This protein binds this small molecule.
Small molecule (SMILES): Nc1ccn([C@@H]2O[C@H](CO[P](=O)(O)O[C@H]3[C@@H](O)[C@H](n4ccc(=O)[nH]c4=O)O[C@@H]3COP(=O)=O)[C@@H](O[P](=O)(O)OC[C@H]3O[C@@H](n4cnc5c(=O)nc(N)[nH]c54)[C@H](O)[C@@H]3O[P](=O)(O)OC[C@H]3O[C@@H](n4cnc5c(N)ncnc54)[C@H](O)[C@@H]3O[P](=O)(O)OC[C@H]3O[C@@H](n4cnc5c(=O)nc(N)[nH]c54)[C@H](O)[C@@H]3O[P](=O)(O)OC[C@H]3O[C@@H](n4cnc5c(N)ncnc54)[C@H](O)[C@@H]3O[P](=O)(O)OC[C@H]3O[C@@H](n4cnc5c(=O)nc(N)[nH]c54)[C@H](O)[C@@H]3O[P](=O)(O)OC[C@H]3O[C@@H](n4cnc5c(=O)nc(N)[nH]c54)[C@H](O)[C@@H]3O[P](=O)(O)OC[C@H]3O[C@@H](n4cnc5c(N)ncnc54)[C@H](O)[C@@H]3O)[C@H]2O)c(=O)n1

Binding-site contacts:
Ligand atom C5' contacts residue ASP483 of chain 1.D at 3.9 Å.
Ligand atom O2' contacts residue GLN776 of chain 1.E at 3.0 Å (h-bond).
Ligand atom O3' contacts residue ASP483 of chain 1.D at 3.2 Å (salt-bridge).
Ligand atom OP1 contacts residue ALA477 of chain 1.E at 3.8 Å.
Ligand atom O3' contacts residue MG1 of chain 1.P at 1.9 Å.
Ligand atom C4' contacts residue ASP483 of chain 1.D at 3.6 Å.
Ligand atom O2' contacts residue ARG446 of chain 1.D at 3.7 Å.
Ligand atom C4' contacts residue MG1 of chain 1.P at 2.7 Å.
Ligand atom C3' contacts residue ASP485 of chain 1.D at 3.9 Å.
Ligand atom O2' contacts residue GLN481 of chain 1.E at 3.7 Å.
Ligand atom C5' contacts residue GLN776 of chain 1.E at 3.2 Å.
Ligand atom O4' contacts residue ASP485 of chain 1.D at 3.5 Å (salt-bridge).
Ligand atom O3' contacts residue LYS979 of chain 1.E at 2.6 Å (salt-bridge).
Ligand atom P contacts residue ARG1124 of chain 1.E at 3.9 Å.
Ligand atom C2' contacts residue MG1 of chain 1.P at 2.9 Å.
Ligand atom C5' contacts residue HIS1097 of chain 1.E at 3.6 Å.
Ligand atom OP1 contacts residue ARG1124 of chain 1.E at 2.6 Å (salt-bridge).
Ligand atom C3' contacts residue LYS979 of chain 1.E at 3.9 Å.
Ligand atom O2' contacts residue ASP485 of chain 1.D at 2.6 Å (salt-bridge).
Ligand atom O2' contacts residue MG1 of chain 1.P at 2.3 Å.
Ligand atom N3 contacts residue ARG446 of chain 1.D at 3.9 Å.
Ligand atom C1' contacts residue ASP485 of chain 1.D at 3.7 Å.
Ligand atom O2' contacts residue THR463 of chain 1.E at 3.9 Å.
Ligand atom C3' contacts residue MG1 of chain 1.P at 2.5 Å.
Ligand atom C4' contacts residue LYS323 of chain 1.D at 3.5 Å.
Ligand atom O3' contacts residue GLN776 of chain 1.E at 3.4 Å (h-bond).
Ligand atom C4' contacts residue HIS1097 of chain 1.E at 3.3 Å.
Ligand atom C2' contacts residue ASP485 of chain 1.D at 3.6 Å.
Ligand atom OP1 contacts residue LYS979 of chain 1.E at 2.4 Å (salt-bridge).
Ligand atom C5' contacts residue LYS323 of chain 1.D at 3.5 Å.
Ligand atom OP1 contacts residue GLN776 of chain 1.E at 3.7 Å.
Ligand atom C5' contacts residue MG1 of chain 1.P at 3.7 Å.
Ligand atom OP1 contacts residue ALA772 of chain 1.E at 3.5 Å (h-bond).
Ligand atom C4' contacts residue ASP485 of chain 1.D at 3.2 Å.
Ligand atom O4' contacts residue HIS1097 of chain 1.E at 3.4 Å.
Ligand atom P contacts residue LYS979 of chain 1.E at 3.1 Å.
Ligand atom O4' contacts residue MG1 of chain 1.P at 3.7 Å.
Ligand atom C5' contacts residue GLN481 of chain 1.E at 3.7 Å.
Ligand atom O2' contacts residue ASN484 of chain 1.E at 3.9 Å.
Ligand atom C1' contacts residue MG1 of chain 1.P at 3.9 Å.

Sequence of chain 1.D:
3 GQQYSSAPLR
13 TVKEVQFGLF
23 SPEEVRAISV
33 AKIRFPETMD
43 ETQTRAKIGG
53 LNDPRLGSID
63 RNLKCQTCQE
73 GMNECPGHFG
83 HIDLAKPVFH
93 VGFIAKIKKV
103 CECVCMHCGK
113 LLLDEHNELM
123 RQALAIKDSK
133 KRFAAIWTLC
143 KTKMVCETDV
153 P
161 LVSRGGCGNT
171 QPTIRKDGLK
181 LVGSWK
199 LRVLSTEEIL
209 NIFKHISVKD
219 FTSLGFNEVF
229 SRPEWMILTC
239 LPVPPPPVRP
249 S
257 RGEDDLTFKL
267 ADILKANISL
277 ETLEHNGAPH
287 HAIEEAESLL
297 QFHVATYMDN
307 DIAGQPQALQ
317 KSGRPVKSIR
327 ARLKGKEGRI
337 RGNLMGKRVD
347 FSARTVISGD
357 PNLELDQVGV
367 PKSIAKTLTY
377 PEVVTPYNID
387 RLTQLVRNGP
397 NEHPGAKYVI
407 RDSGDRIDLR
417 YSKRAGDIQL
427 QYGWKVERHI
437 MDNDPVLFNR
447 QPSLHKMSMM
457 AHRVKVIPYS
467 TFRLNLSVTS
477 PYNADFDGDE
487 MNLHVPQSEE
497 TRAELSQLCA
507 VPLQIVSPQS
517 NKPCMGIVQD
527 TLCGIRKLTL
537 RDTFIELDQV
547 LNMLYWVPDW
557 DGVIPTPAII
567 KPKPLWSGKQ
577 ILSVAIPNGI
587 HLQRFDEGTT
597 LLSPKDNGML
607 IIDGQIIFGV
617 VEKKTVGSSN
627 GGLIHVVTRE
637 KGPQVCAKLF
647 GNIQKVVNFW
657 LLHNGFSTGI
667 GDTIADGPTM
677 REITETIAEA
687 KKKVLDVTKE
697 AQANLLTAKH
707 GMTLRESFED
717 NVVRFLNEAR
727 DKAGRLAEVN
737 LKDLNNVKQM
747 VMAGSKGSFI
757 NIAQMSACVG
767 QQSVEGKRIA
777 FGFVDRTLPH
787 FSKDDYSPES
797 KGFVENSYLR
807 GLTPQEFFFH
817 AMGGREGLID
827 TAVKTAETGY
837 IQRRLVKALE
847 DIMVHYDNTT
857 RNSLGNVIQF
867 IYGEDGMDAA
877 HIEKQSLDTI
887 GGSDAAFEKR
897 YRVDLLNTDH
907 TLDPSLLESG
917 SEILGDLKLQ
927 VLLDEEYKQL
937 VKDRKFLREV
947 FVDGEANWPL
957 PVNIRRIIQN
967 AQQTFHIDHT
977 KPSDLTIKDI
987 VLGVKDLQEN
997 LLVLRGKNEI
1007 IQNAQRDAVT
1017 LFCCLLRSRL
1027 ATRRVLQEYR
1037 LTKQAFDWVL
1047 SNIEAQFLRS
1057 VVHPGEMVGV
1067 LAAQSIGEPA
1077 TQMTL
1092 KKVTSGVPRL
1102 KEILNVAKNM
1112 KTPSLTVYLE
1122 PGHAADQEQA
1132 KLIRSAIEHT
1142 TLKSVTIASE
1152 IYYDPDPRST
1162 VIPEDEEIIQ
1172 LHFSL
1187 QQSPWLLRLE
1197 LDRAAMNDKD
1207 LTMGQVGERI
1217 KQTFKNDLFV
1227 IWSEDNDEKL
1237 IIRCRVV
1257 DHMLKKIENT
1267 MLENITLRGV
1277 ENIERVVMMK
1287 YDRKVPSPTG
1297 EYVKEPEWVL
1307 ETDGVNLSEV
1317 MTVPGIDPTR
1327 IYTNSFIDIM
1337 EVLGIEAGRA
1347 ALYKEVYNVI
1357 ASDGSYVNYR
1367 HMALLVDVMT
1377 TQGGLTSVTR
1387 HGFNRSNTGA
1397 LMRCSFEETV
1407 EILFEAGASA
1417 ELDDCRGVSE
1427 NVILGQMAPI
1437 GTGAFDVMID

Sequence of chain 1.E:
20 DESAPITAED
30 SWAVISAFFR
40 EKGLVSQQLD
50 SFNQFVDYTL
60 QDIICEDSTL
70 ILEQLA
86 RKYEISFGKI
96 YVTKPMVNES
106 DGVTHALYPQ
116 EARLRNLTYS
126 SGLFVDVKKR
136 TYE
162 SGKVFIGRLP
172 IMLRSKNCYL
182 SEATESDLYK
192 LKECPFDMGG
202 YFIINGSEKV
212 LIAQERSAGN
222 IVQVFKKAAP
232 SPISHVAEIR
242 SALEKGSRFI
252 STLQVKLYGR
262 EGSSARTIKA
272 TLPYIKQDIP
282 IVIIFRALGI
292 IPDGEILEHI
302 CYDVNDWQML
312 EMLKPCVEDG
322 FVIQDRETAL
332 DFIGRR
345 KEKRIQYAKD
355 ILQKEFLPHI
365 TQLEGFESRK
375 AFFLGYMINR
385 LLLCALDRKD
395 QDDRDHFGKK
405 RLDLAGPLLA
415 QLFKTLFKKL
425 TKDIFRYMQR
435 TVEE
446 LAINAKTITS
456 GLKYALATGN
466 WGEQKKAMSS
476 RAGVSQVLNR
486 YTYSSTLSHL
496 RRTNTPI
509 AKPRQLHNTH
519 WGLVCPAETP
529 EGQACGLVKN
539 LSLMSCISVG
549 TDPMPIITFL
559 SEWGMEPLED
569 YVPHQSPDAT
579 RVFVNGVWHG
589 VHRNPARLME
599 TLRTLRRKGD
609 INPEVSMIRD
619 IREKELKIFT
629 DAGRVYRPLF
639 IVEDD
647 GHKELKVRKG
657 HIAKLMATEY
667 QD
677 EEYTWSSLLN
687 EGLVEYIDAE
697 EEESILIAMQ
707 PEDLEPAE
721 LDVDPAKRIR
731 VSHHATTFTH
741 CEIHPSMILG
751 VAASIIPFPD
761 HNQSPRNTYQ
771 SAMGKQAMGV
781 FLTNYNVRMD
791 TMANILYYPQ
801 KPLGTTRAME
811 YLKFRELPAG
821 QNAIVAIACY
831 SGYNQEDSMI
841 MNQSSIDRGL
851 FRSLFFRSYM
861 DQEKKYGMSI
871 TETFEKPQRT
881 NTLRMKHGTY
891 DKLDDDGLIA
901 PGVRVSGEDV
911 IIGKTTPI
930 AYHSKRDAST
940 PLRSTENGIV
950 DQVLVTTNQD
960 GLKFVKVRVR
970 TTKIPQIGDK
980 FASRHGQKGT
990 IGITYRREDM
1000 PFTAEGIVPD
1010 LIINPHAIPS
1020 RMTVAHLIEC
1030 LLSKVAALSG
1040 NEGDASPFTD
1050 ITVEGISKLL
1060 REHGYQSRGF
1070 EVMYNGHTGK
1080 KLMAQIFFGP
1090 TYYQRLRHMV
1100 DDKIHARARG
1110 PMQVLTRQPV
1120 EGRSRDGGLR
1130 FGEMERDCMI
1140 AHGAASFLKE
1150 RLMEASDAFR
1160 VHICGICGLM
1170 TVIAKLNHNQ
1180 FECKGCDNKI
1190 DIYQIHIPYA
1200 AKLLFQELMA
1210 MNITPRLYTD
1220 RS